Binding-site contacts:
Ligand atom C4 contacts residue TRP47 of chain 45.D at 3.9 Å (hydrophobic).
Ligand atom C5 contacts residue TRP47 of chain 45.D at 3.8 Å (hydrophobic).
Ligand atom C5' contacts residue VAL178 of chain 45.E at 4.5 Å (hydrophobic).
Ligand atom N1 contacts residue THR48 of chain 45.D at 4.0 Å.
Ligand atom O4' contacts residue LYS143 of chain 45.D at 4.1 Å.
Ligand atom C2 contacts residue TRP47 of chain 45.D at 4.2 Å (hydrophobic).
Ligand atom N6 contacts residue TRP47 of chain 45.D at 3.8 Å.
Ligand atom O4' contacts residue TRP47 of chain 45.D at 4.1 Å.
Ligand atom N6 contacts residue THR48 of chain 45.D at 3.3 Å (h-bond).
Ligand atom C6 contacts residue TRP47 of chain 45.D at 3.9 Å (hydrophobic).
Ligand atom C8 contacts residue TRP47 of chain 45.D at 3.8 Å (hydrophobic).
Ligand atom OP2 contacts residue VAL178 of chain 45.E at 4.5 Å.
Ligand atom N1 contacts residue TRP47 of chain 45.D at 4.3 Å.
Ligand atom C1' contacts residue TRP47 of chain 45.D at 4.3 Å (hydrophobic).
Ligand atom N9 contacts residue TRP47 of chain 45.D at 3.9 Å.
Ligand atom N6 contacts residue TYR50 of chain 45.D at 4.2 Å.
Ligand atom C6 contacts residue THR48 of chain 45.D at 4.2 Å.
Ligand atom N3 contacts residue TRP47 of chain 45.D at 4.1 Å.
Ligand atom N7 contacts residue TRP47 of chain 45.D at 3.7 Å.
Ligand atom OP2 contacts residue GLY49 of chain 45.E at 4.2 Å.

Sequence of chain 45.D:
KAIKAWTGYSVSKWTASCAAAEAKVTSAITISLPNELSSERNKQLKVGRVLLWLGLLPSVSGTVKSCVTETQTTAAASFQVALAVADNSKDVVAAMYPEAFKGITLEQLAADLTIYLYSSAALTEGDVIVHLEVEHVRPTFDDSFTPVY

This small molecule binds to this protein.
Small molecule (SMILES): Nc1ncnc2c1ncn2[C@@H]1O[C@H](COO[C@@H]2C[C@@H](CO[P](=O)(O)O[C@H]3[C@@H](O)[C@H](n4cnc5c(N)ncnc54)O[C@@H]3COP(=O)=O)O[C@H]2n2ccc(=O)[nH]c2=O)[C@@H](OOP(O)OC[C@H]2O[C@@H](n3ccc(=O)[nH]c3=O)[C@H](O)[C@@H]2O)[C@H]1O.Op1oo1

Sequence of chain 45.E:
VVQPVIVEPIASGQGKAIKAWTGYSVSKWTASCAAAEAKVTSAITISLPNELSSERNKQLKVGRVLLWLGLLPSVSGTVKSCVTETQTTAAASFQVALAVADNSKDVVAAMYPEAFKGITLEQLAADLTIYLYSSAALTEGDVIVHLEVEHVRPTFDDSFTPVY